Sequence of chain 1.E:
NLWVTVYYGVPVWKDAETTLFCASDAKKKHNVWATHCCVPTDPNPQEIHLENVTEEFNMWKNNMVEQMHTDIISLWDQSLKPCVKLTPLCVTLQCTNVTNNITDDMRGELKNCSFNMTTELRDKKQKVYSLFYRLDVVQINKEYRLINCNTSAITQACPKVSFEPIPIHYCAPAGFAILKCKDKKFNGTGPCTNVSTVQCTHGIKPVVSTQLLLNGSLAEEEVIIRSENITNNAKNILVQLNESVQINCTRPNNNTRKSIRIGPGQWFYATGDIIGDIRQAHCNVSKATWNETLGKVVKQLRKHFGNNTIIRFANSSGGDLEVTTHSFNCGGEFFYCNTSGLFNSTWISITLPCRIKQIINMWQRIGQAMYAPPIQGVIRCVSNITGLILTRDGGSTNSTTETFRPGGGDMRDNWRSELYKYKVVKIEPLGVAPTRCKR

Binding-site contacts:
Ligand atom C2 contacts residue ASN199 of chain 1.E at 2.5 Å.
Ligand atom C7 contacts residue ARG310 of chain 1.C at 4.0 Å.
Ligand atom C1 contacts residue ASN199 of chain 1.E at 1.5 Å.
Ligand atom O6 contacts residue ARG194 of chain 1.E at 3.7 Å.
Ligand atom C8 contacts residue THR200 of chain 1.E at 4.0 Å.
Ligand atom C5 contacts residue ARG194 of chain 1.E at 4.2 Å.
Ligand atom C4 contacts residue ASN199 of chain 1.E at 4.4 Å.
Ligand atom O7 contacts residue ARG310 of chain 1.C at 3.0 Å (salt-bridge).
Ligand atom C6 contacts residue VAL176 of chain 1.E at 4.2 Å (hydrophobic).
Ligand atom C5 contacts residue ASN199 of chain 1.E at 3.8 Å.
Ligand atom O6 contacts residue VAL176 of chain 1.E at 4.3 Å.
Ligand atom O7 contacts residue ASN199 of chain 1.E at 3.5 Å (h-bond).
Ligand atom C1 contacts residue ARG194 of chain 1.E at 4.0 Å.
Ligand atom C8 contacts residue ASN199 of chain 1.E at 4.4 Å.
Ligand atom C8 contacts residue ARG310 of chain 1.C at 4.2 Å.
Ligand atom N2 contacts residue ASN199 of chain 1.E at 2.8 Å (h-bond).
Ligand atom C7 contacts residue THR200 of chain 1.E at 4.3 Å.
Ligand atom C7 contacts residue ASN199 of chain 1.E at 3.3 Å.
Ligand atom O5 contacts residue ASN199 of chain 1.E at 2.5 Å (h-bond).
Ligand atom C6 contacts residue ARG194 of chain 1.E at 3.9 Å.
Ligand atom C3 contacts residue ASN199 of chain 1.E at 3.9 Å.
Ligand atom O5 contacts residue ARG194 of chain 1.E at 3.1 Å (salt-bridge).
Ligand atom N2 contacts residue THR200 of chain 1.E at 3.7 Å.

Sequence of chain 1.C:
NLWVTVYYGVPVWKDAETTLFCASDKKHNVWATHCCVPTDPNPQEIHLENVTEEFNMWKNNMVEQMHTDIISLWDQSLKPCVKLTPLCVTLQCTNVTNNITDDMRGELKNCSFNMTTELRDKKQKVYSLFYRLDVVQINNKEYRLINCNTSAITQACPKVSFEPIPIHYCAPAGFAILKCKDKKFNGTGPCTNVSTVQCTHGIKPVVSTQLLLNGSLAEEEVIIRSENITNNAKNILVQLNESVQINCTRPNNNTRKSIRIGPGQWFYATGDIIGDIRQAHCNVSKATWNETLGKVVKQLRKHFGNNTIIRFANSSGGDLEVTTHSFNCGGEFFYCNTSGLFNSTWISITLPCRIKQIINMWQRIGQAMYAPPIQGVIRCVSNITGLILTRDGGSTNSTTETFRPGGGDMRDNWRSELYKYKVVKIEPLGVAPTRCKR

A small-molecule ligand and the protein it binds are described below.
Small molecule (SMILES): CC(=O)N[C@@H]1[C@@H](O)[C@H](O)[C@@H](CO)O[C@H]1O